Binding-site contacts:
Ligand atom C9 contacts residue ALA200 of chain 1.B at 3.3 Å (hydrophobic).
Ligand atom C5 contacts residue CYS201 of chain 1.B at 4.1 Å (hydrophobic).
Ligand atom C2 contacts residue VAL225 of chain 1.B at 3.8 Å (hydrophobic).
Ligand atom C4 contacts residue GLY228 of chain 1.B at 3.5 Å.
Ligand atom N8 contacts residue GLY228 of chain 1.B at 3.6 Å.
Ligand atom C4 contacts residue TRP227 of chain 1.B at 3.6 Å (hydrophobic).
Ligand atom C7 contacts residue CYS231 of chain 1.B at 3.7 Å (hydrophobic).
Ligand atom C1 contacts residue GLU202 of chain 1.B at 4.2 Å.
Ligand atom C3 contacts residue GLY228 of chain 1.B at 3.9 Å.
Ligand atom C6 contacts residue GLU202 of chain 1.B at 3.5 Å.
Ligand atom C6 contacts residue CYS201 of chain 1.B at 3.9 Å (hydrophobic).
Ligand atom C5 contacts residue GLY228 of chain 1.B at 3.8 Å.
Ligand atom N10 contacts residue ALA200 of chain 1.B at 3.6 Å (h-bond).
Ligand atom N8 contacts residue ASP199 of chain 1.B at 3.3 Å (salt-bridge).
Ligand atom C9 contacts residue GLY230 of chain 1.B at 4.1 Å.
Ligand atom C7 contacts residue GLY228 of chain 1.B at 3.8 Å.
Ligand atom C3 contacts residue VAL225 of chain 1.B at 3.6 Å (hydrophobic).
Ligand atom C5 contacts residue GLU202 of chain 1.B at 4.2 Å.
Ligand atom N10 contacts residue GLY228 of chain 1.B at 4.0 Å.
Ligand atom C2 contacts residue TRP227 of chain 1.B at 3.9 Å (hydrophobic).
Ligand atom C1 contacts residue SER205 of chain 1.B at 3.4 Å.
Ligand atom C7 contacts residue GLU202 of chain 1.B at 4.1 Å.
Ligand atom C2 contacts residue SER205 of chain 1.B at 3.4 Å.
Ligand atom N10 contacts residue ASP199 of chain 1.B at 2.8 Å (salt-bridge).
Ligand atom C7 contacts residue GLY230 of chain 1.B at 2.9 Å.
Ligand atom C2 contacts residue SER226 of chain 1.B at 3.8 Å.
Ligand atom C1 contacts residue CYS201 of chain 1.B at 4.2 Å (hydrophobic).
Ligand atom C3 contacts residue TRP227 of chain 1.B at 3.6 Å (hydrophobic).
Ligand atom C3 contacts residue SER226 of chain 1.B at 4.2 Å.
Ligand atom C5 contacts residue ALA200 of chain 1.B at 4.2 Å (hydrophobic).
Ligand atom N10 contacts residue GLY238 of chain 1.B at 3.5 Å.
Ligand atom N8 contacts residue GLY230 of chain 1.B at 2.8 Å (h-bond).
Ligand atom C9 contacts residue GLY228 of chain 1.B at 3.6 Å.
Ligand atom C7 contacts residue CYS201 of chain 1.B at 4.1 Å (hydrophobic).
Ligand atom C4 contacts residue ALA200 of chain 1.B at 4.0 Å (hydrophobic).
Ligand atom C7 contacts residue ALA200 of chain 1.B at 3.7 Å (hydrophobic).
Ligand atom N10 contacts residue TRP227 of chain 1.B at 3.7 Å.
Ligand atom C9 contacts residue ASP199 of chain 1.B at 3.7 Å.
Ligand atom C9 contacts residue TRP227 of chain 1.B at 3.9 Å (hydrophobic).
Ligand atom N8 contacts residue ALA200 of chain 1.B at 3.1 Å (h-bond).

A small-molecule ligand and the protein it binds are described below.
Small molecule (SMILES): NC1=NCc2ccccc21

Sequence of chain 1.B:
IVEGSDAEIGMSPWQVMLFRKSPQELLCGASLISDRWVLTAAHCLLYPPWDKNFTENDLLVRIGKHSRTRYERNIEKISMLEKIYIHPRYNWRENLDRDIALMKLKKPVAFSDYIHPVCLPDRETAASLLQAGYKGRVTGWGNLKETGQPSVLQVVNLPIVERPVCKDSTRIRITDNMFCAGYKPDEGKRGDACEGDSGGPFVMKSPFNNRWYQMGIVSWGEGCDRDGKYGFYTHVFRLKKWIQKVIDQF